Sequence of chain 1.B:
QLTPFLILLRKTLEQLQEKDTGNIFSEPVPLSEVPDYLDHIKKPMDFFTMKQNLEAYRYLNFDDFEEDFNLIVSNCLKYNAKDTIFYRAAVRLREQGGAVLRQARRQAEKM

Binding-site contacts:
Ligand atom C3 contacts residue PHE29 of chain 1.B at 3.8 Å (hydrophobic).
Ligand atom C4 contacts residue PHE90 of chain 1.B at 3.6 Å (hydrophobic).
Ligand atom N1 contacts residue VAL33 of chain 1.B at 3.8 Å.
Ligand atom C23 contacts residue PHE90 of chain 1.B at 3.4 Å (hydrophobic).
Ligand atom O contacts residue ASN84 of chain 1.B at 2.9 Å (h-bond).
Ligand atom C6 contacts residue PHE90 of chain 1.B at 3.9 Å (hydrophobic).
Ligand atom C21 contacts residue PHE90 of chain 1.B at 3.7 Å (hydrophobic).
Ligand atom C18 contacts residue ILE89 of chain 1.B at 3.9 Å (hydrophobic).
Ligand atom C contacts residue VAL38 of chain 1.B at 3.7 Å (hydrophobic).
Ligand atom C10 contacts residue ILE28 of chain 1.B at 3.5 Å (hydrophobic).
Ligand atom C15 contacts residue PHE90 of chain 1.B at 3.8 Å (hydrophobic).
Ligand atom O4 contacts residue GLU37 of chain 1.B at 3.7 Å.
Ligand atom C7 contacts residue PHE90 of chain 1.B at 4.0 Å (hydrophobic).
Ligand atom C22 contacts residue PHE90 of chain 1.B at 3.6 Å (hydrophobic).
Ligand atom N contacts residue PHE90 of chain 1.B at 3.5 Å.
Ligand atom C1 contacts residue PHE90 of chain 1.B at 3.7 Å (hydrophobic).
Ligand atom C19 contacts residue PHE90 of chain 1.B at 4.1 Å (hydrophobic).
Ligand atom N contacts residue VAL33 of chain 1.B at 3.9 Å.
Ligand atom C23 contacts residue VAL33 of chain 1.B at 4.0 Å (hydrophobic).
Ligand atom C1 contacts residue ASN84 of chain 1.B at 3.6 Å.
Ligand atom O1 contacts residue ASN84 of chain 1.B at 3.2 Å (h-bond).
Ligand atom C3 contacts residue VAL33 of chain 1.B at 4.0 Å (hydrophobic).
Ligand atom C20 contacts residue PHE90 of chain 1.B at 3.6 Å (hydrophobic).
Ligand atom C11 contacts residue PRO34 of chain 1.B at 3.8 Å (hydrophobic).
Ligand atom C2 contacts residue PHE90 of chain 1.B at 4.0 Å (hydrophobic).
Ligand atom O contacts residue TYR83 of chain 1.B at 3.2 Å.
Ligand atom C11 contacts residue PHE90 of chain 1.B at 3.8 Å (hydrophobic).
Ligand atom N1 contacts residue PHE90 of chain 1.B at 4.0 Å.
Ligand atom C3 contacts residue ILE28 of chain 1.B at 3.4 Å (hydrophobic).
Ligand atom C5 contacts residue ILE28 of chain 1.B at 3.8 Å (hydrophobic).
Ligand atom O contacts residue TYR41 of chain 1.B at 4.1 Å.
Ligand atom C5 contacts residue PHE90 of chain 1.B at 3.8 Å (hydrophobic).
Ligand atom O2 contacts residue ASN27 of chain 1.B at 3.8 Å.
Ligand atom C2 contacts residue ASN84 of chain 1.B at 3.8 Å.
Ligand atom O1 contacts residue CYS80 of chain 1.B at 3.4 Å (h-bond).
Ligand atom C12 contacts residue PHE90 of chain 1.B at 4.0 Å (hydrophobic).
Ligand atom O3 contacts residue GLU37 of chain 1.B at 3.5 Å.
Ligand atom N3 contacts residue PRO34 of chain 1.B at 3.5 Å.
Ligand atom C contacts residue PHE90 of chain 1.B at 3.8 Å (hydrophobic).
Ligand atom C2 contacts residue VAL33 of chain 1.B at 3.8 Å (hydrophobic).

The small molecule below binds the protein below.
Small molecule (SMILES): Cn1c(=O)c(=O)n(C)c2cc(N3CCOCC3)c(NS(=O)(=O)c3ccc4c(c3)CCCC4)cc21